Sequence of chain 1.D:
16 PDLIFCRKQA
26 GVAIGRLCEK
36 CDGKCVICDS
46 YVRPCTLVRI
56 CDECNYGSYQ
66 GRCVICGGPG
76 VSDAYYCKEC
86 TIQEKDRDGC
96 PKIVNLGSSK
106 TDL

Binding-site contacts:
Ligand atom C18 contacts residue CYS659 of chain 1.C at 3.8 Å (hydrophobic).
Ligand atom C25 contacts residue TYR46 of chain 1.D at 4.2 Å (hydrophobic).
Ligand atom O1 contacts residue HIS617 of chain 1.C at 3.6 Å.
Ligand atom C25 contacts residue LYS619 of chain 1.C at 4.0 Å.
Ligand atom C4 contacts residue VAL658 of chain 1.C at 3.6 Å (hydrophobic).
Ligand atom C10 contacts residue GLN655 of chain 1.C at 3.4 Å.
Ligand atom C contacts residue ALA616 of chain 1.C at 4.0 Å (hydrophobic).
Ligand atom C16 contacts residue HIS617 of chain 1.C at 4.2 Å.
Ligand atom C21 contacts residue VAL626 of chain 1.C at 4.1 Å (hydrophobic).
Ligand atom C18 contacts residue VAL658 of chain 1.C at 3.9 Å (hydrophobic).
Ligand atom C18 contacts residue LEU614 of chain 1.C at 3.5 Å (hydrophobic).
Ligand atom C21 contacts residue LEU614 of chain 1.C at 4.2 Å (hydrophobic).
Ligand atom C1 contacts residue TYR46 of chain 1.D at 4.2 Å (hydrophobic).
Ligand atom C20 contacts residue LEU614 of chain 1.C at 3.1 Å (hydrophobic).
Ligand atom C contacts residue ARG622 of chain 1.C at 4.3 Å.
Ligand atom C2 contacts residue TYR46 of chain 1.D at 3.9 Å (hydrophobic).
Ligand atom C21 contacts residue ARG622 of chain 1.C at 4.2 Å.
Ligand atom O5 contacts residue TYR46 of chain 1.D at 3.1 Å.
Ligand atom O contacts residue LYS615 of chain 1.C at 3.7 Å.
Ligand atom O5 contacts residue ARG622 of chain 1.C at 2.6 Å (salt-bridge).
Ligand atom O2 contacts residue HIS617 of chain 1.C at 4.0 Å.
Ligand atom C18 contacts residue LYS615 of chain 1.C at 3.5 Å.
Ligand atom O4 contacts residue TYR46 of chain 1.D at 4.2 Å.
Ligand atom C24 contacts residue ARG622 of chain 1.C at 3.4 Å.
Ligand atom C25 contacts residue ARG622 of chain 1.C at 3.9 Å.
Ligand atom C3 contacts residue VAL658 of chain 1.C at 4.2 Å (hydrophobic).
Ligand atom O3 contacts residue TYR46 of chain 1.D at 3.9 Å.
Ligand atom C24 contacts residue TYR46 of chain 1.D at 3.7 Å (hydrophobic).
Ligand atom C4 contacts residue LYS615 of chain 1.C at 4.3 Å.
Ligand atom C contacts residue LYS615 of chain 1.C at 3.9 Å.
Ligand atom C11 contacts residue GLN655 of chain 1.C at 4.2 Å.
Ligand atom C7 contacts residue GLN655 of chain 1.C at 3.4 Å.
Ligand atom C20 contacts residue ARG622 of chain 1.C at 3.7 Å.
Ligand atom C8 contacts residue GLN655 of chain 1.C at 3.6 Å.
Ligand atom C3 contacts residue LEU614 of chain 1.C at 4.2 Å (hydrophobic).
Ligand atom N contacts residue LEU614 of chain 1.C at 3.1 Å (h-bond).
Ligand atom C19 contacts residue LEU614 of chain 1.C at 3.6 Å (hydrophobic).
Ligand atom C19 contacts residue ARG622 of chain 1.C at 4.2 Å.
Ligand atom O contacts residue GLN655 of chain 1.C at 4.2 Å.
Ligand atom C22 contacts residue TYR46 of chain 1.D at 4.2 Å (hydrophobic).

This protein binds this small molecule.
Small molecule (SMILES): CC(=O)O[C@@H](C)/C=C\C(=O)N[C@@H]1C[C@H](C)[C@H](C/C=C(C)/C=C/[C@@H]2CC(C)=CC(=O)O2)O[C@@H]1C

Sequence of chain 1.C:
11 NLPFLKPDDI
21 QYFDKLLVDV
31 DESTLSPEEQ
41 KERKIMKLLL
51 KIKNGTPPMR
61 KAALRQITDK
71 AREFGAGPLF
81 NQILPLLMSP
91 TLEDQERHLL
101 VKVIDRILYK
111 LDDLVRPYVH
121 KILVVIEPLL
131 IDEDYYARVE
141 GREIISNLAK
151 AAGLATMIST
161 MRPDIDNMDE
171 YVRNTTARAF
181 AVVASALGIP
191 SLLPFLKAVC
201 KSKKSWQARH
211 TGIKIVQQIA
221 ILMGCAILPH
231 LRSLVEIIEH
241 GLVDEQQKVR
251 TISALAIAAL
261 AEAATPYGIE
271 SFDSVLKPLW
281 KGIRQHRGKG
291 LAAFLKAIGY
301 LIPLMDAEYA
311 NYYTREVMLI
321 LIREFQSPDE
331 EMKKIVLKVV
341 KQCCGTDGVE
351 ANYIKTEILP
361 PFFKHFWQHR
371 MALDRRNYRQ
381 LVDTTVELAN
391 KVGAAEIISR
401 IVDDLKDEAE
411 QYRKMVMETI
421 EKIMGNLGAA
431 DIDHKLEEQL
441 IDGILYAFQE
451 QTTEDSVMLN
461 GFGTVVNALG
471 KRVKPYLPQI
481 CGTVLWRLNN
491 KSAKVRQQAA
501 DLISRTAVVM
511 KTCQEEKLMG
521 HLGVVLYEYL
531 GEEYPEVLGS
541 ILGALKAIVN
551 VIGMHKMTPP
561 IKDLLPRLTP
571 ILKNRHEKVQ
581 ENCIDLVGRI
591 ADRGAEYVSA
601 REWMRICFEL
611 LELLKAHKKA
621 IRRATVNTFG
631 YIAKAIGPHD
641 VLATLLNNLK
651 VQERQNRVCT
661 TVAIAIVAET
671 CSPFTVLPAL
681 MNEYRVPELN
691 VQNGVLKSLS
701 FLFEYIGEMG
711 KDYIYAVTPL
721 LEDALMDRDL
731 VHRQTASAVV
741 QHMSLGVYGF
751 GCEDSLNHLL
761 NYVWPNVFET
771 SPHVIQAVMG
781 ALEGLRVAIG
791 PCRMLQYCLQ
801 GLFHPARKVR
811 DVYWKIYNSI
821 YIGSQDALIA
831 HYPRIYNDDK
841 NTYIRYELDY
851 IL